Binding-site contacts:
Ligand atom CZ contacts residue VAL63 of chain 1.A at 4.1 Å (hydrophobic).
Ligand atom CB contacts residue VAL80 of chain 1.A at 3.9 Å (hydrophobic).
Ligand atom CD2 contacts residue GLN88 of chain 1.A at 3.4 Å.
Ligand atom CD2 contacts residue GLN83 of chain 1.A at 3.7 Å.
Ligand atom CE1 contacts residue ILE87 of chain 1.A at 4.0 Å (hydrophobic).
Ligand atom CE1 contacts residue MET84 of chain 1.A at 3.8 Å (hydrophobic).
Ligand atom CA contacts residue GLU243 of chain 1.A at 4.0 Å.
Ligand atom O contacts residue VAL80 of chain 1.A at 4.1 Å.
Ligand atom NE contacts residue MET244 of chain 1.A at 4.1 Å.
Ligand atom NH2 contacts residue VAL63 of chain 1.A at 3.6 Å.
Ligand atom CG contacts residue MET84 of chain 1.A at 3.5 Å (hydrophobic).
Ligand atom CE2 contacts residue GLN88 of chain 1.A at 3.3 Å.
Ligand atom NH1 contacts residue MET244 of chain 1.A at 3.4 Å.
Ligand atom N contacts residue GLU243 of chain 1.A at 3.5 Å (salt-bridge).
Ligand atom OG contacts residue GLU247 of chain 1.A at 3.0 Å (salt-bridge).
Ligand atom CB contacts residue MET84 of chain 1.A at 4.1 Å (hydrophobic).
Ligand atom CE2 contacts residue MET244 of chain 1.A at 3.5 Å (hydrophobic).
Ligand atom CB contacts residue GLU247 of chain 1.A at 4.1 Å.
Ligand atom CD1 contacts residue MET84 of chain 1.A at 3.5 Å (hydrophobic).
Ligand atom CB contacts residue GLU243 of chain 1.A at 3.3 Å.
Ligand atom CG contacts residue VAL66 of chain 1.A at 4.0 Å (hydrophobic).
Ligand atom CA contacts residue MET244 of chain 1.A at 3.9 Å (hydrophobic).
Ligand atom CB contacts residue GLU247 of chain 1.A at 2.9 Å.
Ligand atom CZ contacts residue VAL66 of chain 1.A at 4.0 Å (hydrophobic).
Ligand atom CE2 contacts residue ILE87 of chain 1.A at 4.1 Å (hydrophobic).
Ligand atom CZ contacts residue ILE87 of chain 1.A at 3.5 Å (hydrophobic).
Ligand atom CZ contacts residue MET244 of chain 1.A at 3.9 Å (hydrophobic).
Ligand atom CE1 contacts residue VAL66 of chain 1.A at 3.7 Å (hydrophobic).
Ligand atom CD1 contacts residue LEU62 of chain 1.A at 4.2 Å (hydrophobic).
Ligand atom CZ contacts residue MET84 of chain 1.A at 4.0 Å (hydrophobic).
Ligand atom CD contacts residue MET244 of chain 1.A at 4.0 Å (hydrophobic).
Ligand atom CB contacts residue VAL66 of chain 1.A at 3.8 Å (hydrophobic).
Ligand atom CD2 contacts residue MET84 of chain 1.A at 3.8 Å (hydrophobic).
Ligand atom C contacts residue LYS70 of chain 1.A at 3.8 Å.
Ligand atom CE2 contacts residue GLN83 of chain 1.A at 3.8 Å.
Ligand atom CB contacts residue MET244 of chain 1.A at 4.1 Å (hydrophobic).
Ligand atom CZ contacts residue GLN88 of chain 1.A at 3.7 Å.
Ligand atom N contacts residue MET244 of chain 1.A at 3.9 Å.
Ligand atom O contacts residue LYS70 of chain 1.A at 2.6 Å (salt-bridge).
Ligand atom CE2 contacts residue MET84 of chain 1.A at 3.9 Å (hydrophobic).

The protein below binds the small molecule below.
Small molecule (SMILES): C[C@H](NC(=O)[C@H](Cc1ccccc1)NC(=O)[C@H](CCCN=C(N)N)NC(=O)[C@@H](N)CO)C(=O)N[C@@H](CC(=O)O)C(=O)N[C@@H](Cc1ccccc1)C(=O)N[C@@H](Cc1ccccc1)C(=O)N[C@H](C=O)CCCN=C(N)N

Sequence of chain 1.A:
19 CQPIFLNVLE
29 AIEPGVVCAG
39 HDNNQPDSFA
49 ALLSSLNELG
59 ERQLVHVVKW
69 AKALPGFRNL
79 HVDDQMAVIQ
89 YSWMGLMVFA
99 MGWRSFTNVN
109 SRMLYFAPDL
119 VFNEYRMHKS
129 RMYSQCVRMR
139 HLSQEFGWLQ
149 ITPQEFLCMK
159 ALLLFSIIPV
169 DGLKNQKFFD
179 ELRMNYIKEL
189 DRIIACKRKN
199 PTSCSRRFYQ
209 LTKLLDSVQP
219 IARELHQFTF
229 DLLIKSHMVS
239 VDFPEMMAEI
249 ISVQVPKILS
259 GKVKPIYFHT